The small molecule below binds the protein below.
Small molecule (SMILES): CC(=O)N[C@H]1[C@H](O[C@H]2[C@H](O)[C@@H](NC(C)=O)CO[C@@H]2CO)O[C@H](CO)[C@@H](O)[C@@H]1O

Sequence of chain 1.B:
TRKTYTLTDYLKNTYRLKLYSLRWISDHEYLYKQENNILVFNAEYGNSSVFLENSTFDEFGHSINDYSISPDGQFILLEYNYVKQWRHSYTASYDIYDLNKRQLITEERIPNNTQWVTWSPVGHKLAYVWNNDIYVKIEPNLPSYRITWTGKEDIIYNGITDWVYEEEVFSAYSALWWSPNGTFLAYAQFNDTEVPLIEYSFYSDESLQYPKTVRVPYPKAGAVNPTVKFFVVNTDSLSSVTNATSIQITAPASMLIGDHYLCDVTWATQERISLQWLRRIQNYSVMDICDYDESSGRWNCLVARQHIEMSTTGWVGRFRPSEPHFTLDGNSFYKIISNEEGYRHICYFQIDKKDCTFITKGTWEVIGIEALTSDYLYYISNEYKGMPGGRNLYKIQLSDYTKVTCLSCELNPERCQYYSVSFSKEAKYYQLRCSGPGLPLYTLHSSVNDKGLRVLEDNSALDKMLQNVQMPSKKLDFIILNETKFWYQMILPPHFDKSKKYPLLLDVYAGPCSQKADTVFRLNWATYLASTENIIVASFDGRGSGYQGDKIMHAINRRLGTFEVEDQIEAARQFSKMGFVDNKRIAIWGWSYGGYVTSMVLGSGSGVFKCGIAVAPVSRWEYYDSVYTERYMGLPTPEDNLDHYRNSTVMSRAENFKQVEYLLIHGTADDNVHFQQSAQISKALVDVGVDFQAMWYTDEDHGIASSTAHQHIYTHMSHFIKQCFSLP

Binding-site contacts:
Ligand atom C7 contacts residue ASN234 of chain 1.B at 4.2 Å.
Ligand atom O6 contacts residue GLU271 of chain 1.B at 2.5 Å (salt-bridge).
Ligand atom C3 contacts residue THR183 of chain 1.B at 3.7 Å.
Ligand atom O4 contacts residue GLU294 of chain 1.B at 3.8 Å.
Ligand atom O5 contacts residue GLN270 of chain 1.B at 3.5 Å.
Ligand atom C8 contacts residue ASN234 of chain 1.B at 3.5 Å.
Ligand atom C4 contacts residue THR183 of chain 1.B at 4.1 Å.
Ligand atom C4 contacts residue ASN181 of chain 1.B at 4.2 Å.
Ligand atom C3 contacts residue GLU294 of chain 1.B at 3.8 Å.
Ligand atom C2 contacts residue THR183 of chain 1.B at 3.9 Å.
Ligand atom C5 contacts residue GLN270 of chain 1.B at 4.4 Å.
Ligand atom C1 contacts residue ASN181 of chain 1.B at 1.4 Å.
Ligand atom O7 contacts residue ASN234 of chain 1.B at 3.9 Å.
Ligand atom C6 contacts residue GLN270 of chain 1.B at 4.0 Å.
Ligand atom O5 contacts residue ASN181 of chain 1.B at 2.4 Å (h-bond).
Ligand atom C8 contacts residue PHE184 of chain 1.B at 3.7 Å (hydrophobic).
Ligand atom O6 contacts residue GLN270 of chain 1.B at 3.7 Å.
Ligand atom C5 contacts residue THR183 of chain 1.B at 3.5 Å.
Ligand atom C8 contacts residue ASN181 of chain 1.B at 4.5 Å.
Ligand atom O7 contacts residue ASN181 of chain 1.B at 3.7 Å.
Ligand atom C8 contacts residue TYR292 of chain 1.B at 3.3 Å (hydrophobic).
Ligand atom C2 contacts residue ASN181 of chain 1.B at 2.5 Å.
Ligand atom N2 contacts residue ASN181 of chain 1.B at 2.8 Å (h-bond).
Ligand atom O5 contacts residue THR183 of chain 1.B at 3.7 Å.
Ligand atom O3 contacts residue GLU294 of chain 1.B at 4.0 Å.
Ligand atom C3 contacts residue ASN181 of chain 1.B at 3.8 Å.
Ligand atom C6 contacts residue GLU271 of chain 1.B at 3.2 Å.
Ligand atom O7 contacts residue THR183 of chain 1.B at 4.2 Å.
Ligand atom N2 contacts residue THR183 of chain 1.B at 4.0 Å.
Ligand atom C4 contacts residue GLU294 of chain 1.B at 4.4 Å.
Ligand atom C1 contacts residue THR183 of chain 1.B at 3.2 Å.
Ligand atom C5 contacts residue ASN181 of chain 1.B at 3.7 Å.
Ligand atom C1 contacts residue GLN270 of chain 1.B at 4.1 Å.
Ligand atom C7 contacts residue ASN181 of chain 1.B at 3.4 Å.